This protein binds this small molecule.
Small molecule (SMILES): CC(=O)N[C@H]1[C@H](O[C@H]2[C@H](O)[C@@H](NC(C)=O)CO[C@@H]2CO)O[C@H](CO)[C@@H](O)[C@@H]1O

Sequence of chain 1.A:
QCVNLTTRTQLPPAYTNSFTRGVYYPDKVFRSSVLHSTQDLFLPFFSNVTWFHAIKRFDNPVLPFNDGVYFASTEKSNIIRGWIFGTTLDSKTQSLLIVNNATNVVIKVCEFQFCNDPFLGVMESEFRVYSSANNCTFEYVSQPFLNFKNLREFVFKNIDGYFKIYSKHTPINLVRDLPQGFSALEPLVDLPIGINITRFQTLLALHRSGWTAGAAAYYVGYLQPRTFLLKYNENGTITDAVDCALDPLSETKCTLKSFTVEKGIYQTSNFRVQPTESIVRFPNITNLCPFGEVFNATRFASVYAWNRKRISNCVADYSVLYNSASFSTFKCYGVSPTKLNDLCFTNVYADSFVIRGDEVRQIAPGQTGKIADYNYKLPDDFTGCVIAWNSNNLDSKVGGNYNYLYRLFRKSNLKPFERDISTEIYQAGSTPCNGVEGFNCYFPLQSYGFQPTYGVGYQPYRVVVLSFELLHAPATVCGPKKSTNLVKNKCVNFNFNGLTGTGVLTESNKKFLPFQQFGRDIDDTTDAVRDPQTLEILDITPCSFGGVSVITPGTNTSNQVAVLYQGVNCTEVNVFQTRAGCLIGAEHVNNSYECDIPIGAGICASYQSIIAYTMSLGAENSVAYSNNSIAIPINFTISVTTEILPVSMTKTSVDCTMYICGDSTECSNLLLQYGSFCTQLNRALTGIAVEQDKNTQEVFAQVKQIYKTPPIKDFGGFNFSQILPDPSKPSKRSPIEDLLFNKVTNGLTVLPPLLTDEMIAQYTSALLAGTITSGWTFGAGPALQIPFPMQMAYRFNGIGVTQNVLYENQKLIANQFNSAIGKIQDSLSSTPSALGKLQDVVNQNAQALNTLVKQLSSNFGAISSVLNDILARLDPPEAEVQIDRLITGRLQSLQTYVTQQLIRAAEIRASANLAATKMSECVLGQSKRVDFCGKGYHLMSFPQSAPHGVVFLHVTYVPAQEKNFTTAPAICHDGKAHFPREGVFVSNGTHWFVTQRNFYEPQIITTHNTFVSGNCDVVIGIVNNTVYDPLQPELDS

Sequence of chain 1.B:
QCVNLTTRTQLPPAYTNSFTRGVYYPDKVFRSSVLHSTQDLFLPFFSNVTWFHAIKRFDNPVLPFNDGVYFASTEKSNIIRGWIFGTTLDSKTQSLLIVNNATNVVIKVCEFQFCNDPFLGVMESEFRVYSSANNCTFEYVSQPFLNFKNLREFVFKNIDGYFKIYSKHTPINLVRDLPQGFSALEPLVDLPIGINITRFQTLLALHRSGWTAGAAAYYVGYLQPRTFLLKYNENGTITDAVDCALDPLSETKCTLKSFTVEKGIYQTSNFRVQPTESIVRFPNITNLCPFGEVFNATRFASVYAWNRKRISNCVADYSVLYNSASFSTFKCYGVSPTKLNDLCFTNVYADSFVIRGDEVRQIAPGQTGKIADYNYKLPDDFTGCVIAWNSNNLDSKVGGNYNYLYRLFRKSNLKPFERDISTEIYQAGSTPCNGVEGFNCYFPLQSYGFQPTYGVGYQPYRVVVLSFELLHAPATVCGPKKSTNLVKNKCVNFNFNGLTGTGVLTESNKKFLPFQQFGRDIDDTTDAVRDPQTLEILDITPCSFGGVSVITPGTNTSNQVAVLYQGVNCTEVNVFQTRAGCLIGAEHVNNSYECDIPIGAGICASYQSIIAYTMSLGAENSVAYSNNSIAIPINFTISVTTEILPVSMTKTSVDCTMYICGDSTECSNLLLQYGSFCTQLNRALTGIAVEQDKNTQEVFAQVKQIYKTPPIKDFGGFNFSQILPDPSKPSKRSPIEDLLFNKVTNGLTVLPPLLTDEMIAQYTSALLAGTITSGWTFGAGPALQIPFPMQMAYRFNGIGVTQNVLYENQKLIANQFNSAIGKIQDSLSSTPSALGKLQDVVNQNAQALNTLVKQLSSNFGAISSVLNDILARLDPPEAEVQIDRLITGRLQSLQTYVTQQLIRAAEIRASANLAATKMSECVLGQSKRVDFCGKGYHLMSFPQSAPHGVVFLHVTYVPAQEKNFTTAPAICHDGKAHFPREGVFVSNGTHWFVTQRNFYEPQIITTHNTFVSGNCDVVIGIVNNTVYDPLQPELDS

Binding-site contacts:
Ligand atom C8 contacts residue GLU1072 of chain 1.A at 3.5 Å.
Ligand atom O7 contacts residue SER704 of chain 1.A at 4.5 Å.
Ligand atom N2 contacts residue ASN1074 of chain 1.A at 2.9 Å (h-bond).
Ligand atom C1 contacts residue ASN1074 of chain 1.A at 1.4 Å.
Ligand atom C5 contacts residue ALA706 of chain 1.A at 3.7 Å (hydrophobic).
Ligand atom O7 contacts residue ASN1074 of chain 1.A at 4.0 Å.
Ligand atom C3 contacts residue ASN1074 of chain 1.A at 3.8 Å.
Ligand atom C5 contacts residue ASN1074 of chain 1.A at 3.6 Å.
Ligand atom C7 contacts residue ASN1074 of chain 1.A at 3.7 Å.
Ligand atom O7 contacts residue ALA706 of chain 1.A at 3.8 Å.
Ligand atom C4 contacts residue ALA706 of chain 1.A at 4.0 Å (hydrophobic).
Ligand atom C1 contacts residue GLN895 of chain 1.B at 4.1 Å.
Ligand atom C8 contacts residue ASN1074 of chain 1.A at 4.2 Å.
Ligand atom C7 contacts residue ALA706 of chain 1.A at 4.2 Å (hydrophobic).
Ligand atom C2 contacts residue ASN1074 of chain 1.A at 2.5 Å.
Ligand atom C4 contacts residue ASN1074 of chain 1.A at 4.2 Å.
Ligand atom C3 contacts residue ALA706 of chain 1.A at 4.1 Å (hydrophobic).
Ligand atom O5 contacts residue ASN1074 of chain 1.A at 2.3 Å (h-bond).
Ligand atom C8 contacts residue LYS1073 of chain 1.A at 4.2 Å.
Ligand atom O4 contacts residue ALA706 of chain 1.A at 3.6 Å.